A small-molecule ligand and the protein it binds are described below.
Small molecule (SMILES): [H]/N=C(/Nc1ccc2c(c1)CCCN2CCN(C)CC)c1cccs1

Binding-site contacts:
Ligand atom C22 contacts residue HEM1 of chain 1.GA at 3.4 Å.
Ligand atom C25 contacts residue HEM1 of chain 1.GA at 3.6 Å.
Ligand atom C26 contacts residue HEM1 of chain 1.GA at 3.9 Å.
Ligand atom C05 contacts residue PRO294 of chain 1.D at 3.7 Å (hydrophobic).
Ligand atom N33 contacts residue HEM1 of chain 1.GA at 3.8 Å.
Ligand atom C02 contacts residue PRO294 of chain 1.D at 3.8 Å (hydrophobic).
Ligand atom C21 contacts residue GLU321 of chain 1.D at 3.2 Å.
Ligand atom C21 contacts residue HEM1 of chain 1.GA at 3.8 Å.
Ligand atom C24 contacts residue HEM1 of chain 1.GA at 3.7 Å.
Ligand atom C03 contacts residue VAL296 of chain 1.D at 3.5 Å (hydrophobic).
Ligand atom C23 contacts residue HEM1 of chain 1.GA at 3.6 Å.
Ligand atom N08 contacts residue HEM1 of chain 1.GA at 3.6 Å.
Ligand atom C28 contacts residue MET299 of chain 1.D at 3.9 Å (hydrophobic).
Ligand atom C04 contacts residue PHE313 of chain 1.D at 3.6 Å (hydrophobic).
Ligand atom C23 contacts residue VAL296 of chain 1.D at 3.5 Å (hydrophobic).
Ligand atom N08 contacts residue GLU321 of chain 1.D at 2.7 Å (salt-bridge).
Ligand atom N30 contacts residue VAL296 of chain 1.D at 3.8 Å.
Ligand atom C27 contacts residue HEM1 of chain 1.GA at 3.3 Å.
Ligand atom C25 contacts residue VAL296 of chain 1.D at 3.8 Å (hydrophobic).
Ligand atom C32 contacts residue HEM1 of chain 1.GA at 3.1 Å.
Ligand atom N08 contacts residue TRP316 of chain 1.D at 3.3 Å (h-bond).
Ligand atom C05 contacts residue GLY315 of chain 1.D at 3.0 Å.
Ligand atom C04 contacts residue PRO294 of chain 1.D at 3.2 Å (hydrophobic).
Ligand atom C04 contacts residue VAL296 of chain 1.D at 3.8 Å (hydrophobic).
Ligand atom C28 contacts residue HEM1 of chain 1.GA at 3.5 Å.
Ligand atom N07 contacts residue GLU321 of chain 1.D at 2.6 Å (salt-bridge).
Ligand atom C26 contacts residue GLN207 of chain 1.D at 3.8 Å.
Ligand atom C26 contacts residue GLU321 of chain 1.D at 3.5 Å.
Ligand atom C05 contacts residue PHE313 of chain 1.D at 3.8 Å (hydrophobic).
Ligand atom C03 contacts residue PRO294 of chain 1.D at 3.5 Å (hydrophobic).
Ligand atom C29 contacts residue VAL296 of chain 1.D at 3.6 Å (hydrophobic).
Ligand atom C05 contacts residue HEM1 of chain 1.GA at 3.7 Å.
Ligand atom S01 contacts residue GLY315 of chain 1.D at 3.7 Å.
Ligand atom C04 contacts residue SER314 of chain 1.D at 3.8 Å.
Ligand atom C06 contacts residue GLU321 of chain 1.D at 3.4 Å.
Ligand atom C05 contacts residue SER314 of chain 1.D at 3.5 Å.
Ligand atom C35 contacts residue HEM1 of chain 1.GA at 3.9 Å.
Ligand atom C24 contacts residue VAL296 of chain 1.D at 3.4 Å (hydrophobic).
Ligand atom C25 contacts residue GLN207 of chain 1.D at 3.7 Å.
Ligand atom S01 contacts residue HEM1 of chain 1.GA at 3.3 Å (h-bond).

Sequence of chain 1.D:
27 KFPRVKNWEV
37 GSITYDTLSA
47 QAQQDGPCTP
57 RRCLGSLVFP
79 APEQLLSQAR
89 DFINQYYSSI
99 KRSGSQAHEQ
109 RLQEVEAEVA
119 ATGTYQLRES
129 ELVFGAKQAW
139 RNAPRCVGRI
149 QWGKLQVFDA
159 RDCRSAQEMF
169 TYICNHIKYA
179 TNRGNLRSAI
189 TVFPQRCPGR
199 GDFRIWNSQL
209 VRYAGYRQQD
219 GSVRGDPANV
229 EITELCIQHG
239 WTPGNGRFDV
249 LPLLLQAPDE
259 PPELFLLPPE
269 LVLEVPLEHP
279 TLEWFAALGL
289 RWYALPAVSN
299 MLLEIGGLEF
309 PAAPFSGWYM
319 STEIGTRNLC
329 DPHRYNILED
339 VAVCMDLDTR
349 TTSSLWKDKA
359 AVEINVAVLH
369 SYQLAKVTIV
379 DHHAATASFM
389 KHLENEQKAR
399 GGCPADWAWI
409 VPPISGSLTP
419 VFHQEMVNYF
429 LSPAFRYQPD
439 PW